Sequence of chain 1.A:
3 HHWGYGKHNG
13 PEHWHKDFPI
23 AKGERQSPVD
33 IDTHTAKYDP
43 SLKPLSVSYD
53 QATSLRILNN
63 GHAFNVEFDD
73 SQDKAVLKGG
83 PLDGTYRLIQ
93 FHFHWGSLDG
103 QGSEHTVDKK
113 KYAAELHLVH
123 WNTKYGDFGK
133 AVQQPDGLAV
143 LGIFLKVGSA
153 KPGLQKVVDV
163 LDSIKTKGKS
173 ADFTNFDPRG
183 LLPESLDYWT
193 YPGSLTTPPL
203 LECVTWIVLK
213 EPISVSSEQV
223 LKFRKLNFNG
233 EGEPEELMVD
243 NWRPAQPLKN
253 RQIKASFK

A small-molecule ligand and the protein it binds are described below.
Small molecule (SMILES): NS(=O)(=O)c1ccc2ccccc2c1

Binding-site contacts:
Ligand atom O13 contacts residue ZN1 of chain 1.B at 2.9 Å.
Ligand atom C5 contacts residue VAL121 of chain 1.A at 3.7 Å (hydrophobic).
Ligand atom C4 contacts residue GLN92 of chain 1.A at 3.7 Å.
Ligand atom C6 contacts residue LEU197 of chain 1.A at 3.9 Å (hydrophobic).
Ligand atom C7 contacts residue LEU197 of chain 1.A at 3.8 Å (hydrophobic).
Ligand atom C9 contacts residue LEU197 of chain 1.A at 4.0 Å (hydrophobic).
Ligand atom O12 contacts residue TRP208 of chain 1.A at 3.5 Å.
Ligand atom N14 contacts residue HIS94 of chain 1.A at 3.1 Å (h-bond).
Ligand atom N14 contacts residue ZN1 of chain 1.B at 1.8 Å.
Ligand atom C6 contacts residue HIS94 of chain 1.A at 4.0 Å.
Ligand atom O12 contacts residue ZN1 of chain 1.B at 4.0 Å.
Ligand atom O13 contacts residue HIS119 of chain 1.A at 3.3 Å (h-bond).
Ligand atom O12 contacts residue LEU197 of chain 1.A at 3.3 Å.
Ligand atom C5 contacts residue HIS94 of chain 1.A at 3.8 Å.
Ligand atom C1 contacts residue PHE130 of chain 1.A at 2.9 Å (hydrophobic).
Ligand atom C10 contacts residue PHE130 of chain 1.A at 3.9 Å (hydrophobic).
Ligand atom C2 contacts residue PHE130 of chain 1.A at 2.6 Å (hydrophobic).
Ligand atom S11 contacts residue ZN1 of chain 1.B at 3.0 Å.
Ligand atom C3 contacts residue GLN92 of chain 1.A at 3.1 Å.
Ligand atom O13 contacts residue VAL121 of chain 1.A at 3.9 Å.
Ligand atom C3 contacts residue VAL121 of chain 1.A at 3.1 Å (hydrophobic).
Ligand atom C5 contacts residue LEU197 of chain 1.A at 4.1 Å (hydrophobic).
Ligand atom C1 contacts residue GLN92 of chain 1.A at 4.0 Å.
Ligand atom C2 contacts residue VAL121 of chain 1.A at 3.9 Å (hydrophobic).
Ligand atom N14 contacts residue THR198 of chain 1.A at 2.8 Å (h-bond).
Ligand atom S11 contacts residue HIS94 of chain 1.A at 3.8 Å.
Ligand atom C8 contacts residue LEU197 of chain 1.A at 3.9 Å (hydrophobic).
Ligand atom N14 contacts residue HIS119 of chain 1.A at 3.3 Å (h-bond).
Ligand atom O12 contacts residue THR198 of chain 1.A at 2.9 Å (h-bond).
Ligand atom C2 contacts residue GLN92 of chain 1.A at 3.3 Å.
Ligand atom C8 contacts residue THR199 of chain 1.A at 3.5 Å.
Ligand atom O13 contacts residue VAL142 of chain 1.A at 3.8 Å.
Ligand atom S11 contacts residue THR198 of chain 1.A at 3.8 Å.
Ligand atom N14 contacts residue HIS96 of chain 1.A at 3.2 Å (h-bond).
Ligand atom O13 contacts residue TRP208 of chain 1.A at 4.0 Å.
Ligand atom C7 contacts residue THR199 of chain 1.A at 3.3 Å.
Ligand atom S11 contacts residue HIS119 of chain 1.A at 3.9 Å.
Ligand atom O12 contacts residue SER196 of chain 1.A at 4.0 Å.
Ligand atom C3 contacts residue PHE130 of chain 1.A at 3.5 Å (hydrophobic).
Ligand atom O13 contacts residue HIS94 of chain 1.A at 3.3 Å.